Binding-site contacts:
Ligand atom O6 contacts residue ASN165 of chain 1.A at 4.2 Å.
Ligand atom O5 contacts residue ASN165 of chain 1.A at 2.4 Å (h-bond).
Ligand atom C3 contacts residue ASN165 of chain 1.A at 3.8 Å.
Ligand atom C4 contacts residue ASN165 of chain 1.A at 4.3 Å.
Ligand atom O7 contacts residue ASN165 of chain 1.A at 4.4 Å.
Ligand atom C2 contacts residue ASN165 of chain 1.A at 2.5 Å.
Ligand atom O7 contacts residue GLU132 of chain 1.A at 4.5 Å.
Ligand atom C7 contacts residue ASN165 of chain 1.A at 3.8 Å.
Ligand atom N2 contacts residue ASN165 of chain 1.A at 2.8 Å (h-bond).
Ligand atom C1 contacts residue ASN165 of chain 1.A at 1.4 Å.
Ligand atom C5 contacts residue ASN165 of chain 1.A at 3.7 Å.

Sequence of chain 1.A:
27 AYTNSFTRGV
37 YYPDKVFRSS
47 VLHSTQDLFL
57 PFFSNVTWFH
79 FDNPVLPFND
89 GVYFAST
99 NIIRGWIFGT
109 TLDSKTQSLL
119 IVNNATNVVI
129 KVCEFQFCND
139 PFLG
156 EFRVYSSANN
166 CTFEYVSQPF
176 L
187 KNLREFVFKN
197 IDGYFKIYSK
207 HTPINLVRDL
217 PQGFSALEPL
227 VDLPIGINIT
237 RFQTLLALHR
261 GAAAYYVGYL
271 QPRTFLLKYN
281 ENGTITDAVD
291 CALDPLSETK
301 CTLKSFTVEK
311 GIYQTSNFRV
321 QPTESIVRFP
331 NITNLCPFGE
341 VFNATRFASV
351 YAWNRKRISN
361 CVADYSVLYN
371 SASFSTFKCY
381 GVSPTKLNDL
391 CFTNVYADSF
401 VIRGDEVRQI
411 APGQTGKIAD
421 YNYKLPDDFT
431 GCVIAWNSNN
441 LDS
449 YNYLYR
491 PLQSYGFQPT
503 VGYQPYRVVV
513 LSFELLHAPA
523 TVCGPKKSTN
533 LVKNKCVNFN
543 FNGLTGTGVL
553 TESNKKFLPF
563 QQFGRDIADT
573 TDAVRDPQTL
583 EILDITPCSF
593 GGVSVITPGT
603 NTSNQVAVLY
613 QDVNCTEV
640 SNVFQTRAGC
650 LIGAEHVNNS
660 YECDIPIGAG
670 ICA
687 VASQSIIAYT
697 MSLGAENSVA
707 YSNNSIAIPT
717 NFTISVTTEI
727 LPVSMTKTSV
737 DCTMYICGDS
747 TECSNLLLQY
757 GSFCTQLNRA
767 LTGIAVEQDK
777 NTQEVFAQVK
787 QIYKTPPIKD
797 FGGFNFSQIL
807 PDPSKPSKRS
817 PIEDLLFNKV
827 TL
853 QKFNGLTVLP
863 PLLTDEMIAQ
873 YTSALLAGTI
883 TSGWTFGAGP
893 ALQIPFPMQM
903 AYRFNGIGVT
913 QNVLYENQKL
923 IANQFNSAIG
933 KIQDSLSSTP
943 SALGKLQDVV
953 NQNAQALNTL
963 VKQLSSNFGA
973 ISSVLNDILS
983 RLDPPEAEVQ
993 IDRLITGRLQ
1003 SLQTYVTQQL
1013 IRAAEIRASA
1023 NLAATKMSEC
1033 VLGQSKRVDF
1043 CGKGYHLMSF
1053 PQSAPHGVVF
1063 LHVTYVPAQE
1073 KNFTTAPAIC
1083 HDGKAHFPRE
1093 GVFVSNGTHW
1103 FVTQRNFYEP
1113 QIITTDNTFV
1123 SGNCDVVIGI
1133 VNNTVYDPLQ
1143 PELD

The protein below binds the small molecule below.
Small molecule (SMILES): CC(=O)N[C@@H]1[C@@H](O)[C@H](O)[C@@H](CO)O[C@H]1O